Sequence of chain 1.A:
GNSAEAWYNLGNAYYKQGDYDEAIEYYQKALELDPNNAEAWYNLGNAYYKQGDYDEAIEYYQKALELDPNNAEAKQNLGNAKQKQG

The protein below binds the small molecule below.
Small molecule (SMILES): CC(C)S[C@@H]1O[C@H](CO)[C@H](O)[C@H](O)[C@H]1O

Binding-site contacts:
Ligand atom C3' contacts residue TYR20 of chain 1.A at 3.6 Å (hydrophobic).
Ligand atom C2' contacts residue TYR54 of chain 1.A at 3.8 Å (hydrophobic).
Ligand atom C1' contacts residue TYR54 of chain 1.A at 3.7 Å (hydrophobic).
Ligand atom C3' contacts residue TYR66 of chain 1.A at 4.3 Å (hydrophobic).
Ligand atom C3' contacts residue LYS55 of chain 1.A at 4.2 Å.
Ligand atom C1 contacts residue LYS55 of chain 1.A at 3.2 Å.
Ligand atom C3' contacts residue ASN82 of chain 1.A at 4.1 Å.
Ligand atom C1' contacts residue LYS55 of chain 1.A at 4.2 Å.
Ligand atom S1 contacts residue LYS55 of chain 1.A at 3.5 Å (salt-bridge).
Ligand atom C3' contacts residue ASN51 of chain 1.A at 3.5 Å.
Ligand atom C2' contacts residue ASN82 of chain 1.A at 3.7 Å.
Ligand atom C3' contacts residue TYR54 of chain 1.A at 4.1 Å (hydrophobic).